The small molecule below binds the protein below.
Small molecule (SMILES): CC(=O)N[C@H]1[C@@H](O[P](=O)(O)O[P](=O)(O)OC[C@H]2O[C@@H](n3ccc(=O)[nH]c3=O)[C@H](O)[C@@H]2O)O[C@H](CO)[C@@H](O)[C@@H]1O

Sequence of chain 1.A:
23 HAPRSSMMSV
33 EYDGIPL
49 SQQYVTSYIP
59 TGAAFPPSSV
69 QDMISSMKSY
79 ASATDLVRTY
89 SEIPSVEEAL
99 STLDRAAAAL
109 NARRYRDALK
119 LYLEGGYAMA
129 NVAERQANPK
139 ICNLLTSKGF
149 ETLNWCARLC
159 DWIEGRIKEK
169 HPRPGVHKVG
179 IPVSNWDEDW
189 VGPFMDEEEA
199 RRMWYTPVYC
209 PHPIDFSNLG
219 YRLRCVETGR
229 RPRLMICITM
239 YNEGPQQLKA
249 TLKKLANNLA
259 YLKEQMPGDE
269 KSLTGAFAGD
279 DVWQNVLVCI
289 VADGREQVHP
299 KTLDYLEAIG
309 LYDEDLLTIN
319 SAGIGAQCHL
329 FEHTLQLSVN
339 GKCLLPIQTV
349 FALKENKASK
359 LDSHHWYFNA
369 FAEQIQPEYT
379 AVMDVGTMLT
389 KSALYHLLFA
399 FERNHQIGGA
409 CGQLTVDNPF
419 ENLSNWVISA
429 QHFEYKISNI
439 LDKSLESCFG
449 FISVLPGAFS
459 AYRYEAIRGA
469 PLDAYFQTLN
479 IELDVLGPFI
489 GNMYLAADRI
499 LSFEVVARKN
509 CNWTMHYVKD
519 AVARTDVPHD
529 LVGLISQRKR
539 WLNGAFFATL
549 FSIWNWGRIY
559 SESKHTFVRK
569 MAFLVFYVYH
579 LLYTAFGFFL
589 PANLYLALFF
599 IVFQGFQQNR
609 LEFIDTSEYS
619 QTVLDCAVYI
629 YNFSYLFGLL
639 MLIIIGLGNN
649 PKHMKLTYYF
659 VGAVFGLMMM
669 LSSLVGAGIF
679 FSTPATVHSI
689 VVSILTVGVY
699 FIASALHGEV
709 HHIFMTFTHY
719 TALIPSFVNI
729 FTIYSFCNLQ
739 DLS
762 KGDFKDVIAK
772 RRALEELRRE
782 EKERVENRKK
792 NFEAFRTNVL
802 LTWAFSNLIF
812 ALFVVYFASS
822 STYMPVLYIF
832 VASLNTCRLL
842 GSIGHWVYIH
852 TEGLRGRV

Binding-site contacts:
Ligand atom O4 contacts residue ALA356 of chain 1.A at 4.0 Å.
Ligand atom O2' contacts residue VAL383 of chain 1.A at 4.0 Å.
Ligand atom C5B contacts residue LYS358 of chain 1.A at 4.0 Å.
Ligand atom O2B contacts residue MN1 of chain 1.D at 3.8 Å.
Ligand atom O4 contacts residue LYS355 of chain 1.A at 3.5 Å (salt-bridge).
Ligand atom O4B contacts residue THR237 of chain 1.A at 3.7 Å.
Ligand atom N3 contacts residue ASP291 of chain 1.A at 2.5 Å (salt-bridge).
Ligand atom N1 contacts residue TYR239 of chain 1.A at 3.8 Å.
Ligand atom O5B contacts residue ASP382 of chain 1.A at 3.8 Å.
Ligand atom O2 contacts residue LYS358 of chain 1.A at 3.6 Å.
Ligand atom C5 contacts residue TYR239 of chain 1.A at 3.5 Å (hydrophobic).
Ligand atom C6 contacts residue TYR239 of chain 1.A at 3.9 Å (hydrophobic).
Ligand atom C2 contacts residue LYS358 of chain 1.A at 3.9 Å.
Ligand atom C4B contacts residue THR237 of chain 1.A at 4.0 Å.
Ligand atom C4 contacts residue TYR239 of chain 1.A at 3.8 Å (hydrophobic).
Ligand atom C5B contacts residue ASP382 of chain 1.A at 4.0 Å.
Ligand atom N3 contacts residue TYR239 of chain 1.A at 4.0 Å.
Ligand atom O2' contacts residue MET238 of chain 1.A at 3.9 Å.
Ligand atom C2 contacts residue ASP291 of chain 1.A at 3.3 Å.
Ligand atom C8' contacts residue ARG538 of chain 1.A at 3.9 Å.
Ligand atom C4B contacts residue LYS358 of chain 1.A at 3.7 Å.
Ligand atom O3B contacts residue VAL383 of chain 1.A at 3.9 Å.
Ligand atom O3B contacts residue THR237 of chain 1.A at 3.0 Å (h-bond).
Ligand atom O2' contacts residue TYR239 of chain 1.A at 3.4 Å (h-bond).
Ligand atom O1B contacts residue GLN535 of chain 1.A at 3.2 Å.
Ligand atom O4 contacts residue ASP291 of chain 1.A at 3.2 Å (salt-bridge).
Ligand atom O4B contacts residue LYS358 of chain 1.A at 3.3 Å.
Ligand atom O6' contacts residue ASP524 of chain 1.A at 3.9 Å.
Ligand atom C4 contacts residue ASP291 of chain 1.A at 3.2 Å.
Ligand atom C3B contacts residue ASP382 of chain 1.A at 3.7 Å.
Ligand atom C2B contacts residue GLU241 of chain 1.A at 3.9 Å.
Ligand atom O1B contacts residue ARG538 of chain 1.A at 3.9 Å.
Ligand atom O7' contacts residue SER534 of chain 1.A at 4.0 Å.
Ligand atom C2 contacts residue TYR239 of chain 1.A at 3.7 Å (hydrophobic).
Ligand atom C4B contacts residue ASP382 of chain 1.A at 3.6 Å.
Ligand atom O3A contacts residue ARG538 of chain 1.A at 3.5 Å (salt-bridge).
Ligand atom O2 contacts residue ASP291 of chain 1.A at 3.5 Å (salt-bridge).
Ligand atom O3B contacts residue ASP382 of chain 1.A at 3.5 Å.
Ligand atom N3 contacts residue LYS358 of chain 1.A at 4.0 Å.
Ligand atom O2' contacts residue GLU241 of chain 1.A at 2.8 Å (salt-bridge).